The small molecule below binds the protein below.
Small molecule (SMILES): O=c1[nH]cnc2c1ncn2[C@@H]1O[C@H](COP(=O)(O)O)[C@@H](O)[C@H]1O

Sequence of chain 1.A:
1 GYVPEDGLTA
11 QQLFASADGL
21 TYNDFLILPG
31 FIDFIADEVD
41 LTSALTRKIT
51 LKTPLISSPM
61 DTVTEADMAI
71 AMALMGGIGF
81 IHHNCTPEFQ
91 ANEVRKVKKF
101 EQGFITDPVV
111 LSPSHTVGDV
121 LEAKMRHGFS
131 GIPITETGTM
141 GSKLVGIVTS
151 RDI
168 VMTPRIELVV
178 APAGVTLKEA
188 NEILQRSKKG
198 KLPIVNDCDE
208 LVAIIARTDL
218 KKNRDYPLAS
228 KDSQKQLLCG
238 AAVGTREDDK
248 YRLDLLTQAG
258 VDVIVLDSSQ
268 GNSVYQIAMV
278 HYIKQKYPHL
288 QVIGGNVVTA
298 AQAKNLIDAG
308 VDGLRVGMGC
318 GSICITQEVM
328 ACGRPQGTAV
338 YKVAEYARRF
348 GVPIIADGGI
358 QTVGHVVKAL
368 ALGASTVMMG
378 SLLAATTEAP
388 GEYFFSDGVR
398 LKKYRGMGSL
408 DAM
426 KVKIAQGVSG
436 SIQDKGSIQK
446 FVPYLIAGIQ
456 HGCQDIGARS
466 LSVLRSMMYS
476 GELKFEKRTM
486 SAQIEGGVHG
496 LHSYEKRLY

Binding-site contacts:
Ligand atom O2P contacts residue SER378 of chain 1.A at 3.5 Å (h-bond).
Ligand atom O1P contacts residue SER319 of chain 1.A at 2.8 Å (h-bond).
Ligand atom C4' contacts residue ASP354 of chain 1.A at 3.4 Å.
Ligand atom C5 contacts residue ILE320 of chain 1.A at 3.6 Å (hydrophobic).
Ligand atom O6 contacts residue GLY432 of chain 1.A at 3.2 Å.
Ligand atom O1P contacts residue GLY318 of chain 1.A at 3.2 Å.
Ligand atom O5' contacts residue GLY355 of chain 1.A at 3.3 Å.
Ligand atom O3P contacts residue SER319 of chain 1.A at 3.5 Å.
Ligand atom N7 contacts residue ILE320 of chain 1.A at 3.5 Å.
Ligand atom O2' contacts residue ASP354 of chain 1.A at 2.6 Å (salt-bridge).
Ligand atom O2P contacts residue GLY377 of chain 1.A at 2.7 Å (h-bond).
Ligand atom O3' contacts residue ASP354 of chain 1.A at 2.5 Å (salt-bridge).
Ligand atom C2 contacts residue CYS321 of chain 1.A at 3.3 Å (hydrophobic).
Ligand atom C8 contacts residue ILE320 of chain 1.A at 3.5 Å (hydrophobic).
Ligand atom C2 contacts residue GLN431 of chain 1.A at 3.6 Å.
Ligand atom O3P contacts residue SER378 of chain 1.A at 2.8 Å (h-bond).
Ligand atom O3P contacts residue GLY377 of chain 1.A at 3.6 Å.
Ligand atom O6 contacts residue GLY403 of chain 1.A at 3.4 Å.
Ligand atom C5' contacts residue TYR401 of chain 1.A at 3.6 Å (hydrophobic).
Ligand atom N7 contacts residue GLY403 of chain 1.A at 3.3 Å.
Ligand atom O3' contacts residue ARG312 of chain 1.A at 3.5 Å (salt-bridge).
Ligand atom C3' contacts residue SER58 of chain 1.A at 3.3 Å.
Ligand atom O6 contacts residue SER406 of chain 1.A at 3.5 Å (h-bond).
Ligand atom C3' contacts residue ASP354 of chain 1.A at 3.3 Å.
Ligand atom P contacts residue SER319 of chain 1.A at 3.5 Å.
Ligand atom O6 contacts residue GLY405 of chain 1.A at 2.9 Å (h-bond).
Ligand atom C6 contacts residue GLN431 of chain 1.A at 3.6 Å.
Ligand atom O5' contacts residue GLY318 of chain 1.A at 3.2 Å.
Ligand atom C8 contacts residue MET60 of chain 1.A at 3.5 Å (hydrophobic).
Ligand atom P contacts residue SER378 of chain 1.A at 3.5 Å.
Ligand atom N3 contacts residue CYS321 of chain 1.A at 3.5 Å (h-bond).
Ligand atom O6 contacts residue GLN431 of chain 1.A at 3.6 Å.
Ligand atom O1P contacts residue GLY356 of chain 1.A at 2.9 Å (h-bond).
Ligand atom O6 contacts residue MET404 of chain 1.A at 3.3 Å (h-bond).
Ligand atom O3' contacts residue SER58 of chain 1.A at 2.6 Å (h-bond).
Ligand atom O1P contacts residue SER378 of chain 1.A at 3.5 Å (h-bond).
Ligand atom C2' contacts residue ASP354 of chain 1.A at 3.6 Å.
Ligand atom N1 contacts residue GLN431 of chain 1.A at 2.8 Å (h-bond).
Ligand atom O3P contacts residue TYR401 of chain 1.A at 2.5 Å (h-bond).
Ligand atom N7 contacts residue MET404 of chain 1.A at 2.9 Å (h-bond).